The small molecule below binds the protein below.
Small molecule (SMILES): Cc1cc(CCCCCCCOc2ccc(C3=NCCO3)cc2)on1

Sequence of chain 39.A:
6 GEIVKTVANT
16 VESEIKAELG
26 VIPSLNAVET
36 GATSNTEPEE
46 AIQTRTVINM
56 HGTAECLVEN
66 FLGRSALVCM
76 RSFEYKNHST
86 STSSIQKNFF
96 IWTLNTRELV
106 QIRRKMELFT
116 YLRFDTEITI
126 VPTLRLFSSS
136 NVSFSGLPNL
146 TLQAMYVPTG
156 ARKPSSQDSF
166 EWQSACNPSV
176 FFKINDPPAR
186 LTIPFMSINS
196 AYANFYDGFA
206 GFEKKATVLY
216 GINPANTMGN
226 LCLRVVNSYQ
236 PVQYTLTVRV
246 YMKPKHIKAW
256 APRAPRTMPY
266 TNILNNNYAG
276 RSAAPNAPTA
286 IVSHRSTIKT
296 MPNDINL

Binding-site contacts:
Ligand atom C5B contacts residue ILE188 of chain 39.A at 3.6 Å (hydrophobic).
Ligand atom C7C contacts residue ILE123 of chain 39.A at 3.5 Å (hydrophobic).
Ligand atom C31 contacts residue TYR197 of chain 39.A at 3.7 Å (hydrophobic).
Ligand atom C2B contacts residue LEU226 of chain 39.A at 3.6 Å (hydrophobic).
Ligand atom C5A contacts residue ALA149 of chain 39.A at 3.2 Å (hydrophobic).
Ligand atom C6B contacts residue ILE188 of chain 39.A at 3.7 Å (hydrophobic).
Ligand atom C5A contacts residue PRO173 of chain 39.A at 3.5 Å (hydrophobic).
Ligand atom C31 contacts residue ASN199 of chain 39.A at 3.4 Å.
Ligand atom O1 contacts residue MET223 of chain 39.A at 3.6 Å (h-bond).
Ligand atom C5 contacts residue TYR197 of chain 39.A at 3.8 Å (hydrophobic).
Ligand atom O1A contacts residue LEU226 of chain 39.A at 3.8 Å.
Ligand atom N2 contacts residue ASN221 of chain 39.A at 3.9 Å.
Ligand atom O1B contacts residue TRP97 of chain 39.A at 3.6 Å.
Ligand atom C5C contacts residue LEU99 of chain 39.A at 3.6 Å (hydrophobic).
Ligand atom C3B contacts residue LEU226 of chain 39.A at 3.5 Å (hydrophobic).
Ligand atom C5A contacts residue LEU186 of chain 39.A at 3.6 Å (hydrophobic).
Ligand atom C6C contacts residue TRP97 of chain 39.A at 3.9 Å (hydrophobic).
Ligand atom C2C contacts residue THR101 of chain 39.A at 3.8 Å.
Ligand atom C4A contacts residue LEU186 of chain 39.A at 3.9 Å (hydrophobic).
Ligand atom C3B contacts residue ILE123 of chain 39.A at 3.9 Å (hydrophobic).
Ligand atom C5C contacts residue THR101 of chain 39.A at 3.7 Å.
Ligand atom O1 contacts residue TYR197 of chain 39.A at 3.9 Å.
Ligand atom C5A contacts residue VAL175 of chain 39.A at 3.9 Å (hydrophobic).
Ligand atom O1A contacts residue ALA149 of chain 39.A at 3.7 Å.
Ligand atom C3 contacts residue TYR197 of chain 39.A at 3.7 Å (hydrophobic).
Ligand atom C4C contacts residue THR121 of chain 39.A at 3.7 Å.
Ligand atom N3A contacts residue TYR151 of chain 39.A at 3.3 Å.
Ligand atom C2A contacts residue LEU186 of chain 39.A at 3.7 Å (hydrophobic).
Ligand atom C7C contacts residue LEU99 of chain 39.A at 3.5 Å (hydrophobic).
Ligand atom C2B contacts residue ILE123 of chain 39.A at 3.5 Å (hydrophobic).
Ligand atom C4A contacts residue PRO173 of chain 39.A at 3.3 Å (hydrophobic).
Ligand atom O1B contacts residue LEU99 of chain 39.A at 3.1 Å.
Ligand atom C6C contacts residue ILE123 of chain 39.A at 3.6 Å (hydrophobic).
Ligand atom C4A contacts residue TYR151 of chain 39.A at 3.8 Å (hydrophobic).
Ligand atom C6C contacts residue LEU99 of chain 39.A at 3.6 Å (hydrophobic).
Ligand atom C1C contacts residue TYR197 of chain 39.A at 3.7 Å (hydrophobic).
Ligand atom C4 contacts residue TYR197 of chain 39.A at 3.6 Å (hydrophobic).
Ligand atom C4B contacts residue LEU226 of chain 39.A at 3.9 Å (hydrophobic).
Ligand atom O1A contacts residue LEU186 of chain 39.A at 3.7 Å.
Ligand atom C1B contacts residue LEU99 of chain 39.A at 3.9 Å (hydrophobic).

Sequence of chain 39.C:
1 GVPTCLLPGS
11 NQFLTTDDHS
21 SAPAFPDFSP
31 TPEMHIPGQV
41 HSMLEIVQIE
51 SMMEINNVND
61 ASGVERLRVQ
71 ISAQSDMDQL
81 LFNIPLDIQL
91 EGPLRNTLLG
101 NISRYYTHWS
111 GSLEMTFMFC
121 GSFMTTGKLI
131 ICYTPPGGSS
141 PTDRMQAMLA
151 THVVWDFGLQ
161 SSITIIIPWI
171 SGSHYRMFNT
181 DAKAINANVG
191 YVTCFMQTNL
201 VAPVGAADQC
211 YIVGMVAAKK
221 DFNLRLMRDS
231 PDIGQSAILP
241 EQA